A protein and the small-molecule ligand that binds it are described below.
Small molecule (SMILES): Nc1ncnc2c1ncn2[C@@H]1O[C@H]([C@@H]2O[C@@H]3[C@H](O[P](=O)(O)O2)[C@@H](CO[P](=O)(O)O[C@H]2[C@@H](O)[C@H](n4cnc5c(N)ncnc54)O[C@@H]2COP(=O)=O)O[C@H]3n2ccc(=O)[nH]c2=O)[C@@H](O[P](=O)(O)OC[C@H]2O[C@@H](n3ccc(=O)[nH]c3=O)[C@H](O)[C@@H]2O)[C@H]1O

Sequence of chain 2.F:
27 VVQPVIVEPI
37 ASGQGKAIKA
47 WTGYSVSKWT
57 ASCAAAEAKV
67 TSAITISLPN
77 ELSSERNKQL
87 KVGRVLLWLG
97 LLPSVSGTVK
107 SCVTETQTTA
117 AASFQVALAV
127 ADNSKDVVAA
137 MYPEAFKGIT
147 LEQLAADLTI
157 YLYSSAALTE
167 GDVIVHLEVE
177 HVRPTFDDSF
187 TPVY

Binding-site contacts:
Ligand atom O3' contacts residue GLU140 of chain 2.F at 4.4 Å.
Ligand atom C5' contacts residue ARG90 of chain 2.F at 4.3 Å.
Ligand atom C1' contacts residue TRP47 of chain 2.F at 3.7 Å (hydrophobic).
Ligand atom C4 contacts residue TRP47 of chain 2.F at 3.3 Å (hydrophobic).
Ligand atom C6 contacts residue TRP47 of chain 2.F at 3.7 Å (hydrophobic).
Ligand atom N3 contacts residue TRP47 of chain 2.F at 3.4 Å.
Ligand atom C5 contacts residue TRP47 of chain 2.F at 3.8 Å (hydrophobic).
Ligand atom C2' contacts residue LYS143 of chain 2.F at 3.7 Å.
Ligand atom C2' contacts residue GLU140 of chain 2.F at 3.0 Å.
Ligand atom C3' contacts residue GLU140 of chain 2.F at 3.8 Å.
Ligand atom N9 contacts residue LYS143 of chain 2.F at 3.2 Å (salt-bridge).
Ligand atom N9 contacts residue GLU140 of chain 2.F at 4.1 Å.
Ligand atom N6 contacts residue TRP47 of chain 2.F at 4.2 Å.
Ligand atom N7 contacts residue TRP47 of chain 2.F at 3.6 Å.
Ligand atom C1' contacts residue GLU140 of chain 2.F at 2.7 Å.
Ligand atom C1' contacts residue LYS143 of chain 2.F at 3.1 Å.
Ligand atom N7 contacts residue LYS143 of chain 2.F at 3.8 Å.
Ligand atom N1 contacts residue TRP47 of chain 2.F at 3.7 Å.
Ligand atom N9 contacts residue TRP47 of chain 2.F at 3.3 Å.
Ligand atom O4' contacts residue GLU140 of chain 2.F at 3.0 Å (salt-bridge).
Ligand atom C8 contacts residue TRP47 of chain 2.F at 3.6 Å (hydrophobic).
Ligand atom O2' contacts residue LYS143 of chain 2.F at 3.8 Å.
Ligand atom C4' contacts residue GLU140 of chain 2.F at 3.4 Å.
Ligand atom O4' contacts residue TRP47 of chain 2.F at 3.4 Å.
Ligand atom O4' contacts residue LYS143 of chain 2.F at 4.4 Å.
Ligand atom O4' contacts residue LYS143 of chain 2.F at 4.2 Å.
Ligand atom C2 contacts residue TRP47 of chain 2.F at 3.4 Å (hydrophobic).
Ligand atom C8 contacts residue LYS143 of chain 2.F at 2.7 Å.
Ligand atom O2' contacts residue GLU140 of chain 2.F at 2.3 Å (salt-bridge).